Sequence of chain 1.F:
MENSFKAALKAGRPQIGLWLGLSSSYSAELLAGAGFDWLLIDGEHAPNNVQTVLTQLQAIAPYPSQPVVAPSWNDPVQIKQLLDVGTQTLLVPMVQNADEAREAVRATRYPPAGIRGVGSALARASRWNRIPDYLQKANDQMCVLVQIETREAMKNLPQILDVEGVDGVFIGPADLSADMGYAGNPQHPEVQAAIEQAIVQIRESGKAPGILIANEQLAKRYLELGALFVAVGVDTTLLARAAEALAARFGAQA

Binding-site contacts:
Ligand atom O contacts residue PRO173 of chain 1.F at 4.2 Å.
Ligand atom C contacts residue PRO173 of chain 1.F at 4.0 Å (hydrophobic).
Ligand atom CB contacts residue TRP19 of chain 1.F at 4.0 Å (hydrophobic).
Ligand atom OXT contacts residue CO1 of chain 1.U at 4.1 Å.
Ligand atom CB contacts residue LEU212 of chain 1.F at 3.9 Å (hydrophobic).
Ligand atom CB contacts residue GLN147 of chain 1.F at 3.9 Å.
Ligand atom CA contacts residue CO1 of chain 1.U at 2.7 Å.
Ligand atom O contacts residue GLY172 of chain 1.F at 3.6 Å.
Ligand atom C contacts residue CO1 of chain 1.U at 2.8 Å.
Ligand atom CA contacts residue GLY172 of chain 1.F at 3.8 Å.
Ligand atom CA contacts residue ASP175 of chain 1.F at 4.5 Å.
Ligand atom CB contacts residue PHE170 of chain 1.F at 3.7 Å (hydrophobic).
Ligand atom OXT contacts residue ASP175 of chain 1.F at 4.1 Å.
Ligand atom O3 contacts residue ASP175 of chain 1.F at 3.9 Å.
Ligand atom CA contacts residue PHE170 of chain 1.F at 4.4 Å (hydrophobic).
Ligand atom OXT contacts residue PRO173 of chain 1.F at 3.3 Å (h-bond).
Ligand atom O contacts residue CO1 of chain 1.U at 2.1 Å.
Ligand atom C contacts residue ALA174 of chain 1.F at 3.8 Å (hydrophobic).
Ligand atom O contacts residue VAL118 of chain 1.D at 4.0 Å.
Ligand atom O3 contacts residue GLY172 of chain 1.F at 4.3 Å.
Ligand atom O contacts residue ASP175 of chain 1.F at 3.0 Å (salt-bridge).
Ligand atom C contacts residue GLU149 of chain 1.F at 3.6 Å.
Ligand atom CA contacts residue GLU149 of chain 1.F at 3.6 Å.
Ligand atom O3 contacts residue GLU149 of chain 1.F at 2.9 Å (salt-bridge).
Ligand atom C contacts residue VAL118 of chain 1.D at 4.3 Å (hydrophobic).
Ligand atom CA contacts residue GLN147 of chain 1.F at 3.5 Å.
Ligand atom O contacts residue ALA174 of chain 1.F at 3.7 Å.
Ligand atom O contacts residue GLU149 of chain 1.F at 2.9 Å (salt-bridge).
Ligand atom CB contacts residue GLY172 of chain 1.F at 4.2 Å.
Ligand atom O3 contacts residue GLN147 of chain 1.F at 2.8 Å (h-bond).
Ligand atom OXT contacts residue GLY172 of chain 1.F at 3.5 Å.
Ligand atom C contacts residue GLY172 of chain 1.F at 3.5 Å.
Ligand atom O3 contacts residue CO1 of chain 1.U at 1.9 Å.
Ligand atom OXT contacts residue ALA174 of chain 1.F at 3.0 Å (h-bond).
Ligand atom C contacts residue ASP175 of chain 1.F at 4.0 Å.
Ligand atom O3 contacts residue GLU44 of chain 1.F at 4.4 Å.
Ligand atom CB contacts residue CO1 of chain 1.U at 4.2 Å.

This small molecule binds to this protein.
Small molecule (SMILES): CC(=O)C(=O)O

Sequence of chain 1.D:
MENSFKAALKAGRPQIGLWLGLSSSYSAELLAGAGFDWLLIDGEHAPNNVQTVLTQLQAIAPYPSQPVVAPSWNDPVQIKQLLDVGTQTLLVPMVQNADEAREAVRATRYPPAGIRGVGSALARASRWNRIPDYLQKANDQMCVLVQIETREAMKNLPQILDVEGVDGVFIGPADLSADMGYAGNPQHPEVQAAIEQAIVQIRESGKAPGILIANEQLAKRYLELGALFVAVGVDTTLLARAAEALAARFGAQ